A protein and the small-molecule ligand that binds it are described below.
Small molecule (SMILES): Nc1nc(=O)c2ncn([C@@H]3O[C@H](COP(=O)=O)[C@@H](O[P](=O)(O)OC[C@H]4O[C@@H](n5cnc6c(=O)nc(N)[nH]c65)[C@H](O)[C@@H]4O[P](=O)(O)OC[C@H]4O[C@@H](n5cnc6c(N)ncnc65)[C@H](O)[C@@H]4O)[C@H]3O)c2[nH]1

Binding-site contacts:
Ligand atom O2' contacts residue ILE16 of chain 1.A at 4.4 Å.
Ligand atom O3' contacts residue GLY124 of chain 1.A at 3.5 Å.
Ligand atom O4' contacts residue ILE17 of chain 1.A at 4.3 Å.
Ligand atom O2' contacts residue GLY124 of chain 1.A at 3.2 Å.
Ligand atom C4' contacts residue ILE16 of chain 1.A at 3.8 Å (hydrophobic).
Ligand atom N3 contacts residue ASN18 of chain 1.A at 4.4 Å.
Ligand atom C3' contacts residue GLY124 of chain 1.A at 4.1 Å.
Ligand atom C8 contacts residue ASN18 of chain 1.A at 4.2 Å.
Ligand atom C5' contacts residue GLY124 of chain 1.A at 4.2 Å.
Ligand atom N9 contacts residue ASN18 of chain 1.A at 3.8 Å.
Ligand atom O4' contacts residue ILE16 of chain 1.A at 4.2 Å.
Ligand atom C4' contacts residue GLY124 of chain 1.A at 4.0 Å.
Ligand atom O5' contacts residue MET123 of chain 1.A at 4.4 Å.
Ligand atom C4 contacts residue ASN18 of chain 1.A at 4.1 Å.
Ligand atom C1' contacts residue ASN18 of chain 1.A at 3.8 Å.
Ligand atom C4' contacts residue ASN18 of chain 1.A at 4.2 Å.
Ligand atom C2' contacts residue GLY124 of chain 1.A at 4.2 Å.
Ligand atom O4' contacts residue ASN18 of chain 1.A at 3.2 Å (h-bond).
Ligand atom OP1 contacts residue MET123 of chain 1.A at 4.5 Å.
Ligand atom C4' contacts residue VAL121 of chain 1.A at 4.4 Å (hydrophobic).
Ligand atom C5' contacts residue ILE16 of chain 1.A at 4.3 Å (hydrophobic).
Ligand atom C5' contacts residue ALA122 of chain 1.A at 4.0 Å (hydrophobic).
Ligand atom OP1 contacts residue ALA122 of chain 1.A at 4.3 Å.
Ligand atom C5' contacts residue ASN18 of chain 1.A at 4.4 Å.
Ligand atom O5' contacts residue GLY124 of chain 1.A at 4.3 Å.
Ligand atom O3' contacts residue MET123 of chain 1.A at 4.1 Å.

Sequence of chain 1.A:
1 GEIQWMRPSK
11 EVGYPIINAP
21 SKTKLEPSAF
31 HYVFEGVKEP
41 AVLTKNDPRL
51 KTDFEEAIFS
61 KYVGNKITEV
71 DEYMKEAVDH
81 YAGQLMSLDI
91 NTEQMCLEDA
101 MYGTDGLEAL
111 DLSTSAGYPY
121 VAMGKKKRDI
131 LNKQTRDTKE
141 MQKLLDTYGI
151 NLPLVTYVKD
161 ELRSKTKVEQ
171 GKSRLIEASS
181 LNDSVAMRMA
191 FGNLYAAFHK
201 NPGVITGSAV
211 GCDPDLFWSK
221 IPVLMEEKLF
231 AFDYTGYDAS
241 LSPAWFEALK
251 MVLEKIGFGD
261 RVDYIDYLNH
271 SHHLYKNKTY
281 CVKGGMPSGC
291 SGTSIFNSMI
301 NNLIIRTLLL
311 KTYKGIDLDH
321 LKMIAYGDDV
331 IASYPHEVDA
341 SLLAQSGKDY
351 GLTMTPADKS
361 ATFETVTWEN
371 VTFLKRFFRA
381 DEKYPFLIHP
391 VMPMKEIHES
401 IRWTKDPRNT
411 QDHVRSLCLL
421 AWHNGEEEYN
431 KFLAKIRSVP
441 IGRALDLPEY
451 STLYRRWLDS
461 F